Binding-site contacts:
Ligand atom C13 contacts residue ASP35 of chain 1.A at 3.6 Å.
Ligand atom C2 contacts residue ILE304 of chain 1.A at 3.8 Å (hydrophobic).
Ligand atom C19 contacts residue ASP35 of chain 1.A at 3.9 Å.
Ligand atom N5 contacts residue THR222 of chain 1.A at 3.4 Å (h-bond).
Ligand atom C3 contacts residue GLY80 of chain 1.A at 3.8 Å.
Ligand atom C11 contacts residue ASP81 of chain 1.A at 3.8 Å.
Ligand atom O6 contacts residue TYR79 of chain 1.A at 3.8 Å.
Ligand atom C16 contacts residue GLY221 of chain 1.A at 4.0 Å.
Ligand atom C8 contacts residue TYR226 of chain 1.A at 3.3 Å (hydrophobic).
Ligand atom N14 contacts residue TYR79 of chain 1.A at 3.9 Å.
Ligand atom N4 contacts residue GLY221 of chain 1.A at 3.7 Å.
Ligand atom C19 contacts residue TYR79 of chain 1.A at 3.5 Å (hydrophobic).
Ligand atom C2 contacts residue THR222 of chain 1.A at 3.2 Å.
Ligand atom C18 contacts residue SER83 of chain 1.A at 4.0 Å.
Ligand atom C9 contacts residue TYR226 of chain 1.A at 3.8 Å (hydrophobic).
Ligand atom C13 contacts residue GLY221 of chain 1.A at 3.6 Å.
Ligand atom N4 contacts residue ASP219 of chain 1.A at 3.7 Å.
Ligand atom C13 contacts residue TYR79 of chain 1.A at 3.6 Å (hydrophobic).
Ligand atom N4 contacts residue THR222 of chain 1.A at 2.6 Å (h-bond).
Ligand atom C19 contacts residue LEU125 of chain 1.A at 3.4 Å (hydrophobic).
Ligand atom C10 contacts residue GLY80 of chain 1.A at 3.5 Å.
Ligand atom C3 contacts residue THR222 of chain 1.A at 3.4 Å.
Ligand atom N5 contacts residue ASP219 of chain 1.A at 4.0 Å.
Ligand atom C17 contacts residue ASP81 of chain 1.A at 3.2 Å.
Ligand atom N14 contacts residue ASP35 of chain 1.A at 2.6 Å (salt-bridge).
Ligand atom C15 contacts residue GLY221 of chain 1.A at 3.5 Å.
Ligand atom C15 contacts residue ASP219 of chain 1.A at 3.5 Å.
Ligand atom C17 contacts residue TYR79 of chain 1.A at 3.9 Å (hydrophobic).
Ligand atom C15 contacts residue ASP35 of chain 1.A at 3.6 Å.
Ligand atom C16 contacts residue TYR79 of chain 1.A at 4.0 Å (hydrophobic).
Ligand atom C17 contacts residue SER83 of chain 1.A at 3.8 Å.
Ligand atom N14 contacts residue GLY221 of chain 1.A at 3.6 Å.
Ligand atom C16 contacts residue ASP81 of chain 1.A at 3.6 Å.
Ligand atom C15 contacts residue THR222 of chain 1.A at 3.8 Å.
Ligand atom O6 contacts residue ASP81 of chain 1.A at 3.3 Å (salt-bridge).
Ligand atom C11 contacts residue GLY80 of chain 1.A at 3.5 Å.
Ligand atom C18 contacts residue TYR79 of chain 1.A at 3.7 Å (hydrophobic).
Ligand atom O6 contacts residue GLY80 of chain 1.A at 2.7 Å (h-bond).
Ligand atom C12 contacts residue GLY221 of chain 1.A at 3.4 Å.
Ligand atom N5 contacts residue GLY221 of chain 1.A at 3.3 Å (h-bond).

Sequence of chain 1.A:
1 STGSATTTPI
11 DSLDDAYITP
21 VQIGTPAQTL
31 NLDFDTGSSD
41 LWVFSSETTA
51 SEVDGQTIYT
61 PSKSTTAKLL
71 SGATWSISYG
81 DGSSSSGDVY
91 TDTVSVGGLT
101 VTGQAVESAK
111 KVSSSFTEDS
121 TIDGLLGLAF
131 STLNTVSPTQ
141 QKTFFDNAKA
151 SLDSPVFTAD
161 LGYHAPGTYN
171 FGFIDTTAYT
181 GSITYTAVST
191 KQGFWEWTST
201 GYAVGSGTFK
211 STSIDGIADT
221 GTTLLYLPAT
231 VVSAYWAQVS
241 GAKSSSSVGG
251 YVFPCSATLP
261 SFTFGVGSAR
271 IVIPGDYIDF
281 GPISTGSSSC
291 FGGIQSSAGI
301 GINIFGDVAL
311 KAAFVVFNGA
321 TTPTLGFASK

This protein binds this small molecule.
Small molecule (SMILES): O=C(Cc1ccccc1)Nn1cnc2ccccc21